Binding-site contacts:
Ligand atom O7 contacts residue SER154 of chain 1.C at 4.5 Å.
Ligand atom O3 contacts residue LYS116 of chain 1.C at 4.3 Å.
Ligand atom N2 contacts residue ASN167 of chain 1.C at 2.9 Å (h-bond).
Ligand atom C5 contacts residue ASN167 of chain 1.C at 3.9 Å.
Ligand atom O7 contacts residue LYS116 of chain 1.C at 4.3 Å.
Ligand atom C8 contacts residue ASN167 of chain 1.C at 4.3 Å.
Ligand atom C4 contacts residue ASN167 of chain 1.C at 4.4 Å.
Ligand atom C8 contacts residue GLN165 of chain 1.C at 3.3 Å.
Ligand atom C8 contacts residue SER111 of chain 1.C at 3.8 Å.
Ligand atom C3 contacts residue ASN167 of chain 1.C at 3.9 Å.
Ligand atom C7 contacts residue ASN167 of chain 1.C at 3.2 Å.
Ligand atom C1 contacts residue ASN167 of chain 1.C at 1.5 Å.
Ligand atom C8 contacts residue TYR219 of chain 1.C at 3.5 Å (hydrophobic).
Ligand atom C2 contacts residue ASN167 of chain 1.C at 2.5 Å.
Ligand atom C1 contacts residue TYR219 of chain 1.C at 4.5 Å (hydrophobic).
Ligand atom O6 contacts residue SER169 of chain 1.C at 4.4 Å.
Ligand atom C3 contacts residue TYR219 of chain 1.C at 4.1 Å (hydrophobic).
Ligand atom C7 contacts residue TYR219 of chain 1.C at 3.9 Å (hydrophobic).
Ligand atom N2 contacts residue TYR219 of chain 1.C at 3.5 Å (h-bond).
Ligand atom C2 contacts residue TYR219 of chain 1.C at 4.2 Å (hydrophobic).
Ligand atom O7 contacts residue ASN167 of chain 1.C at 3.1 Å (h-bond).
Ligand atom C8 contacts residue ILE113 of chain 1.C at 4.2 Å (hydrophobic).
Ligand atom O7 contacts residue HIS115 of chain 1.C at 4.4 Å.
Ligand atom O5 contacts residue ASN167 of chain 1.C at 2.5 Å (h-bond).

This small molecule binds to this protein.
Small molecule (SMILES): CC(=O)N[C@@H]1[C@@H](O)[C@H](O)[C@@H](CO)O[C@H]1O

Sequence of chain 1.C:
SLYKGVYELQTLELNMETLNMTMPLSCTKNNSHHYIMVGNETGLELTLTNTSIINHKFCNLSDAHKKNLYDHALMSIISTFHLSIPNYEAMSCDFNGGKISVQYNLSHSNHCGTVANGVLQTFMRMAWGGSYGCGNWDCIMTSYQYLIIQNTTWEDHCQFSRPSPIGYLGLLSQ